Binding-site contacts:
Ligand atom CAF contacts residue ASP112 of chain 31.A at 3.6 Å.
Ligand atom CAC contacts residue PHE233 of chain 31.A at 3.9 Å (hydrophobic).
Ligand atom NAT contacts residue PHE155 of chain 31.A at 3.9 Å.
Ligand atom CAP contacts residue PHE135 of chain 31.A at 3.6 Å (hydrophobic).
Ligand atom CAX contacts residue TRP203 of chain 31.A at 3.5 Å (hydrophobic).
Ligand atom CAN contacts residue ILE111 of chain 31.A at 3.8 Å (hydrophobic).
Ligand atom CAI contacts residue VAL192 of chain 31.A at 3.9 Å (hydrophobic).
Ligand atom NBB contacts residue TRP203 of chain 31.A at 3.9 Å.
Ligand atom CAE contacts residue ASN228 of chain 31.A at 3.4 Å.
Ligand atom CAL contacts residue PRO177 of chain 31.A at 3.7 Å (hydrophobic).
Ligand atom OAB contacts residue ASP112 of chain 31.A at 3.6 Å.
Ligand atom CAL contacts residue PHE155 of chain 31.A at 3.7 Å (hydrophobic).
Ligand atom OAB contacts residue ILE113 of chain 31.A at 3.2 Å (h-bond).
Ligand atom CAS contacts residue ASN228 of chain 31.A at 3.7 Å.
Ligand atom CAA contacts residue SER178 of chain 31.A at 3.5 Å.
Ligand atom CAP contacts residue ILE111 of chain 31.A at 3.6 Å (hydrophobic).
Ligand atom CAI contacts residue PHE135 of chain 31.A at 3.7 Å (hydrophobic).
Ligand atom CAA contacts residue VAL179 of chain 31.A at 3.3 Å (hydrophobic).
Ligand atom CAE contacts residue GLN202 of chain 31.A at 3.4 Å.
Ligand atom CBA contacts residue ASN228 of chain 31.A at 3.8 Å.
Ligand atom CAD contacts residue ASP112 of chain 31.A at 3.7 Å.
Ligand atom CAS contacts residue TYR201 of chain 31.A at 3.7 Å (hydrophobic).
Ligand atom CAA contacts residue PRO177 of chain 31.A at 3.3 Å (hydrophobic).
Ligand atom CAD contacts residue THR114 of chain 31.A at 3.6 Å.
Ligand atom NBC contacts residue TRP203 of chain 31.A at 3.2 Å.
Ligand atom CBA contacts residue TRP203 of chain 31.A at 3.3 Å (hydrophobic).
Ligand atom OAW contacts residue ILE111 of chain 31.A at 3.9 Å.
Ligand atom CAH contacts residue PHE155 of chain 31.A at 3.7 Å (hydrophobic).
Ligand atom CAA contacts residue TYR153 of chain 31.A at 3.7 Å (hydrophobic).
Ligand atom CAF contacts residue TRP203 of chain 31.A at 3.8 Å (hydrophobic).
Ligand atom CAS contacts residue TRP203 of chain 31.A at 3.5 Å (hydrophobic).
Ligand atom CAJ contacts residue PHE155 of chain 31.A at 3.8 Å (hydrophobic).
Ligand atom CAC contacts residue PHE137 of chain 31.A at 3.8 Å (hydrophobic).
Ligand atom OAB contacts residue TRP203 of chain 31.A at 3.8 Å.
Ligand atom CAG contacts residue GLN202 of chain 31.A at 3.5 Å.
Ligand atom CAG contacts residue ASN228 of chain 31.A at 3.2 Å.
Ligand atom CAG contacts residue TRP203 of chain 31.A at 3.6 Å (hydrophobic).
Ligand atom CAR contacts residue TYR201 of chain 31.A at 3.5 Å (hydrophobic).
Ligand atom OAW contacts residue MET195 of chain 31.A at 3.3 Å.
Ligand atom CAK contacts residue PHE135 of chain 31.A at 3.6 Å (hydrophobic).

Sequence of chain 31.C:
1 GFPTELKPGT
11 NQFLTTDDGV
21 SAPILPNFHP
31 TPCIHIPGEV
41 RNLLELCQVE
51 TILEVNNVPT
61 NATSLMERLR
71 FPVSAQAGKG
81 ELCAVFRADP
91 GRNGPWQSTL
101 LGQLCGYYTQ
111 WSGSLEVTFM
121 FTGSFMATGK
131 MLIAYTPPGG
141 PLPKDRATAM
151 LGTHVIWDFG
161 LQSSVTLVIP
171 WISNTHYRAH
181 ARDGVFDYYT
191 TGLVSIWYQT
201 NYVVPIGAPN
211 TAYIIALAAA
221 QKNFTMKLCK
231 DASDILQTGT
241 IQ

A small-molecule ligand and the protein it binds are described below.
Small molecule (SMILES): CCO/N=C/c1ccc(OCCCCCN2CCN(c3ccncc3)C2=O)cc1

Sequence of chain 31.A:
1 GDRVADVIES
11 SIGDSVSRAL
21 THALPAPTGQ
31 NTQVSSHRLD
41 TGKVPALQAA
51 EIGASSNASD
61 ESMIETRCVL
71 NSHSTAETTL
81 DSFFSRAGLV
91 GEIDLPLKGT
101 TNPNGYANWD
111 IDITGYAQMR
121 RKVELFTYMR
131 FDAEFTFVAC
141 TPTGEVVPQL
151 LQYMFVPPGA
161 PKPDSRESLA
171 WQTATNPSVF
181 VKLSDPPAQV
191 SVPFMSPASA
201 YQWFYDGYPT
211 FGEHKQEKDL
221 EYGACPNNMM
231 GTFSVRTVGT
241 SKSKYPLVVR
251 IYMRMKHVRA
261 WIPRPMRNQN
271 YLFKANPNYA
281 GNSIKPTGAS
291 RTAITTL

Sequence of chain 32.C:
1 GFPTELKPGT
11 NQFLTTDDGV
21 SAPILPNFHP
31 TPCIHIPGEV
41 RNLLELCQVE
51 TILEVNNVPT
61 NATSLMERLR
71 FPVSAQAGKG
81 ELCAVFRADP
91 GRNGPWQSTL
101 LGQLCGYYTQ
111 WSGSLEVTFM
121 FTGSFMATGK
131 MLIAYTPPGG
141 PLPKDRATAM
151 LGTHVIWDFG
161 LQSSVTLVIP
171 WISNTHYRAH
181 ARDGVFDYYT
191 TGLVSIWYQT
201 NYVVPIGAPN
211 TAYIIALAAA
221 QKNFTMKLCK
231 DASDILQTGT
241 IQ